Sequence of chain 1.B:
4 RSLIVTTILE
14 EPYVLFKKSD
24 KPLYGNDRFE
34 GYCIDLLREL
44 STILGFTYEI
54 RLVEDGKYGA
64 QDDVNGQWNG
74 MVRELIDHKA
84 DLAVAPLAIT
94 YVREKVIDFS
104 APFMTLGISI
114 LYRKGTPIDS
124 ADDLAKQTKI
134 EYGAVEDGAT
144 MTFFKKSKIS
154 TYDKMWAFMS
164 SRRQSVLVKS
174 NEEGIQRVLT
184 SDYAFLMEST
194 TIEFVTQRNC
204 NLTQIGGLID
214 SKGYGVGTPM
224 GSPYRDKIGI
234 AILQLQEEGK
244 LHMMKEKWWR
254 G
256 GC

A small-molecule ligand and the protein it binds are described below.
Small molecule (SMILES): N[C@@H](CCC(=O)O)C(=O)O

Binding-site contacts:
Ligand atom C contacts residue ARG96 of chain 1.B at 3.5 Å.
Ligand atom OXT contacts residue TYR61 of chain 1.B at 3.4 Å.
Ligand atom OXT contacts residue ALA142 of chain 1.B at 2.9 Å (h-bond).
Ligand atom CD contacts residue GLU191 of chain 1.B at 4.0 Å.
Ligand atom OXT contacts residue GLY141 of chain 1.B at 3.6 Å.
Ligand atom N contacts residue TYR61 of chain 1.B at 3.7 Å.
Ligand atom O contacts residue ARG96 of chain 1.B at 2.9 Å (salt-bridge).
Ligand atom O contacts residue PRO89 of chain 1.B at 3.4 Å (h-bond).
Ligand atom CA contacts residue ALA142 of chain 1.B at 4.2 Å (hydrophobic).
Ligand atom CB contacts residue TYR61 of chain 1.B at 3.7 Å (hydrophobic).
Ligand atom OE1 contacts residue GLU191 of chain 1.B at 4.3 Å.
Ligand atom CA contacts residue TYR61 of chain 1.B at 3.9 Å (hydrophobic).
Ligand atom CD contacts residue ALA142 of chain 1.B at 4.2 Å (hydrophobic).
Ligand atom N contacts residue TYR217 of chain 1.B at 4.1 Å.
Ligand atom OE2 contacts residue GLU191 of chain 1.B at 3.9 Å.
Ligand atom OE1 contacts residue GLY141 of chain 1.B at 3.6 Å.
Ligand atom C contacts residue GLU191 of chain 1.B at 4.3 Å.
Ligand atom OE2 contacts residue THR143 of chain 1.B at 2.9 Å (h-bond).
Ligand atom CD contacts residue THR143 of chain 1.B at 3.5 Å.
Ligand atom O contacts residue ALA91 of chain 1.B at 2.9 Å (h-bond).
Ligand atom CB contacts residue ALA142 of chain 1.B at 4.3 Å (hydrophobic).
Ligand atom CG contacts residue GLU191 of chain 1.B at 3.9 Å.
Ligand atom OE2 contacts residue ASN174 of chain 1.B at 4.3 Å.
Ligand atom OE1 contacts residue ALA142 of chain 1.B at 3.0 Å (h-bond).
Ligand atom O contacts residue LEU90 of chain 1.B at 3.5 Å.
Ligand atom O contacts residue TYR61 of chain 1.B at 3.4 Å.
Ligand atom CB contacts residue GLU191 of chain 1.B at 4.3 Å.
Ligand atom CA contacts residue PRO89 of chain 1.B at 4.0 Å (hydrophobic).
Ligand atom CA contacts residue GLU191 of chain 1.B at 3.4 Å.
Ligand atom C contacts residue ALA142 of chain 1.B at 3.8 Å (hydrophobic).
Ligand atom OE1 contacts residue THR143 of chain 1.B at 3.1 Å (h-bond).
Ligand atom C contacts residue ALA91 of chain 1.B at 3.9 Å (hydrophobic).
Ligand atom N contacts residue ALA91 of chain 1.B at 4.3 Å.
Ligand atom N contacts residue GLU191 of chain 1.B at 2.8 Å (salt-bridge).
Ligand atom C contacts residue TYR61 of chain 1.B at 3.5 Å (hydrophobic).
Ligand atom O contacts residue ALA142 of chain 1.B at 4.3 Å.
Ligand atom OXT contacts residue ARG96 of chain 1.B at 2.7 Å (salt-bridge).
Ligand atom N contacts residue PRO89 of chain 1.B at 2.9 Å (h-bond).
Ligand atom CG contacts residue ASN174 of chain 1.B at 4.2 Å.
Ligand atom C contacts residue PRO89 of chain 1.B at 4.1 Å (hydrophobic).